Sequence of chain 3.A:
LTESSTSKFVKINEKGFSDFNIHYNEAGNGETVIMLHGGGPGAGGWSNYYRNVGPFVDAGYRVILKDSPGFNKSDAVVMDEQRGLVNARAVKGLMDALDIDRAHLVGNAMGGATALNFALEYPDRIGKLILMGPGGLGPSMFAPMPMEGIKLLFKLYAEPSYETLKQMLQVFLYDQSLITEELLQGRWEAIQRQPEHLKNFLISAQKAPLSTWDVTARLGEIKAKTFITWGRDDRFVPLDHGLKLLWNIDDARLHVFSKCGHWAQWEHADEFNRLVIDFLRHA

A protein and the small-molecule ligand that binds it are described below.
Small molecule (SMILES): O=C(O)/C(O)=C(Cl)\C=C\C(=O)c1ccccc1

Binding-site contacts:
Ligand atom CB5 contacts residue VAL237 of chain 3.A at 3.5 Å (hydrophobic).
Ligand atom CA4 contacts residue GLY39 of chain 3.A at 3.3 Å.
Ligand atom CA5 contacts residue ALA109 of chain 3.A at 3.8 Å (hydrophobic).
Ligand atom CB3 contacts residue TRP213 of chain 3.A at 3.7 Å (hydrophobic).
Ligand atom CB6 contacts residue ILE150 of chain 3.A at 3.4 Å (hydrophobic).
Ligand atom OA2 contacts residue PHE172 of chain 3.A at 3.5 Å.
Ligand atom CA1 contacts residue GLY40 of chain 3.A at 3.6 Å.
Ligand atom CA4 contacts residue GLY40 of chain 3.A at 3.6 Å.
Ligand atom CA6 contacts residue GLY39 of chain 3.A at 3.6 Å.
Ligand atom OA1 contacts residue GLY38 of chain 3.A at 2.8 Å.
Ligand atom OA4 contacts residue GLY39 of chain 3.A at 2.7 Å (h-bond).
Ligand atom CA3 contacts residue GLY40 of chain 3.A at 3.5 Å.
Ligand atom CB5 contacts residue ILE150 of chain 3.A at 3.2 Å (hydrophobic).
Ligand atom OA1 contacts residue ALA43 of chain 3.A at 3.2 Å.
Ligand atom CA6 contacts residue ALA109 of chain 3.A at 3.3 Å (hydrophobic).
Ligand atom OA4 contacts residue GLY38 of chain 3.A at 3.6 Å.
Ligand atom OA2 contacts residue ASN108 of chain 3.A at 3.4 Å (h-bond).
Ligand atom OA2 contacts residue GLY38 of chain 3.A at 3.6 Å.
Ligand atom CA5 contacts residue LEU153 of chain 3.A at 3.8 Å (hydrophobic).
Ligand atom CA1 contacts residue GLY38 of chain 3.A at 3.6 Å.
Ligand atom CLA1 contacts residue LEU153 of chain 3.A at 3.6 Å.
Ligand atom CLA1 contacts residue PHE236 of chain 3.A at 3.4 Å.
Ligand atom OA3 contacts residue PHE172 of chain 3.A at 3.3 Å.
Ligand atom OA2 contacts residue ASN48 of chain 3.A at 3.3 Å (h-bond).
Ligand atom CB4 contacts residue GLY135 of chain 3.A at 3.8 Å.
Ligand atom CA4 contacts residue HIS262 of chain 3.A at 3.7 Å.
Ligand atom CA2 contacts residue PHE172 of chain 3.A at 3.6 Å (hydrophobic).
Ligand atom OA1 contacts residue GLY40 of chain 3.A at 2.9 Å (h-bond).
Ligand atom OA3 contacts residue GLY40 of chain 3.A at 3.7 Å.
Ligand atom CLA1 contacts residue PHE172 of chain 3.A at 3.6 Å.
Ligand atom CA3 contacts residue PHE172 of chain 3.A at 3.7 Å (hydrophobic).
Ligand atom OA1 contacts residue GLY39 of chain 3.A at 3.1 Å (h-bond).
Ligand atom OA4 contacts residue ALA109 of chain 3.A at 3.1 Å.
Ligand atom OA3 contacts residue ARG187 of chain 3.A at 3.3 Å (salt-bridge).
Ligand atom CA2 contacts residue GLY40 of chain 3.A at 3.4 Å.
Ligand atom CA6 contacts residue MET110 of chain 3.A at 3.7 Å (hydrophobic).
Ligand atom CB5 contacts residue PHE236 of chain 3.A at 3.8 Å (hydrophobic).
Ligand atom CA5 contacts residue HIS262 of chain 3.A at 3.4 Å.
Ligand atom CB3 contacts residue LEU210 of chain 3.A at 3.8 Å (hydrophobic).
Ligand atom OA4 contacts residue MET110 of chain 3.A at 2.9 Å (h-bond).